Binding-site contacts:
Ligand atom O3 contacts residue GLU433 of chain 2.A at 2.6 Å (salt-bridge).
Ligand atom C3 contacts residue SER429 of chain 2.A at 3.8 Å.
Ligand atom C2 contacts residue VAL431 of chain 2.A at 4.0 Å (hydrophobic).
Ligand atom O6 contacts residue TYR404 of chain 2.A at 2.7 Å (h-bond).
Ligand atom O2 contacts residue SER429 of chain 2.A at 4.1 Å.
Ligand atom O5 contacts residue TYR404 of chain 2.A at 3.2 Å.
Ligand atom O2 contacts residue GLU433 of chain 2.A at 2.7 Å (salt-bridge).
Ligand atom C2 contacts residue LYS437 of chain 2.A at 3.4 Å.
Ligand atom O6 contacts residue GLU405 of chain 2.A at 3.1 Å (salt-bridge).
Ligand atom C5 contacts residue ASN407 of chain 2.A at 3.8 Å.
Ligand atom C2 contacts residue GLU433 of chain 2.A at 3.6 Å.
Ligand atom C2 contacts residue SER429 of chain 2.A at 3.8 Å.
Ligand atom C6 contacts residue TYR404 of chain 2.A at 3.5 Å (hydrophobic).
Ligand atom O5 contacts residue ASN407 of chain 2.A at 2.9 Å (h-bond).
Ligand atom C5 contacts residue GLN408 of chain 2.A at 4.0 Å.
Ligand atom O2 contacts residue LYS437 of chain 2.A at 2.7 Å (salt-bridge).
Ligand atom C6 contacts residue ASN407 of chain 2.A at 3.5 Å.
Ligand atom C4 contacts residue SER429 of chain 2.A at 4.1 Å.
Ligand atom O2 contacts residue ARG426 of chain 2.A at 3.5 Å.
Ligand atom O2 contacts residue VAL431 of chain 2.A at 4.1 Å.
Ligand atom O3 contacts residue ARG426 of chain 2.A at 3.2 Å.
Ligand atom C3 contacts residue GLU433 of chain 2.A at 3.2 Å.
Ligand atom O5 contacts residue VAL431 of chain 2.A at 3.9 Å.
Ligand atom O5 contacts residue LEU411 of chain 2.A at 3.9 Å.
Ligand atom C1 contacts residue ASN407 of chain 2.A at 3.9 Å.
Ligand atom O3 contacts residue SER429 of chain 2.A at 2.9 Å (h-bond).
Ligand atom C1 contacts residue GLU433 of chain 2.A at 3.6 Å.
Ligand atom C4 contacts residue TYR404 of chain 2.A at 3.8 Å (hydrophobic).
Ligand atom O6 contacts residue GLN408 of chain 2.A at 3.5 Å (h-bond).
Ligand atom C3 contacts residue LYS437 of chain 2.A at 3.7 Å.
Ligand atom C1 contacts residue TYR404 of chain 2.A at 3.7 Å (hydrophobic).
Ligand atom C1 contacts residue VAL431 of chain 2.A at 3.9 Å (hydrophobic).
Ligand atom O3 contacts residue LYS437 of chain 2.A at 3.0 Å (salt-bridge).
Ligand atom C6 contacts residue GLU405 of chain 2.A at 3.4 Å.
Ligand atom O4 contacts residue GLU433 of chain 2.A at 3.6 Å.
Ligand atom O3 contacts residue VAL431 of chain 2.A at 3.1 Å (h-bond).
Ligand atom C6 contacts residue GLN408 of chain 2.A at 3.2 Å.
Ligand atom C5 contacts residue GLU405 of chain 2.A at 4.2 Å.
Ligand atom O6 contacts residue ASN407 of chain 2.A at 2.8 Å (h-bond).
Ligand atom C4 contacts residue GLU433 of chain 2.A at 4.0 Å.

The small molecule below binds the protein below.
Small molecule (SMILES): OC[C@H]1O[C@H](O[C@H]2[C@H](O)[C@@H](O)[C@@H](O[C@H]3[C@H](O)[C@@H](O)[C@@H](O[C@H]4[C@H](O)[C@@H](O)[C@@H](O[C@H]5[C@H](O)[C@@H](O)[C@@H](O)O[C@@H]5CO)O[C@@H]4CO)O[C@@H]3CO)O[C@@H]2CO)[C@H](O)[C@@H](O)[C@@H]1O

Sequence of chain 2.A:
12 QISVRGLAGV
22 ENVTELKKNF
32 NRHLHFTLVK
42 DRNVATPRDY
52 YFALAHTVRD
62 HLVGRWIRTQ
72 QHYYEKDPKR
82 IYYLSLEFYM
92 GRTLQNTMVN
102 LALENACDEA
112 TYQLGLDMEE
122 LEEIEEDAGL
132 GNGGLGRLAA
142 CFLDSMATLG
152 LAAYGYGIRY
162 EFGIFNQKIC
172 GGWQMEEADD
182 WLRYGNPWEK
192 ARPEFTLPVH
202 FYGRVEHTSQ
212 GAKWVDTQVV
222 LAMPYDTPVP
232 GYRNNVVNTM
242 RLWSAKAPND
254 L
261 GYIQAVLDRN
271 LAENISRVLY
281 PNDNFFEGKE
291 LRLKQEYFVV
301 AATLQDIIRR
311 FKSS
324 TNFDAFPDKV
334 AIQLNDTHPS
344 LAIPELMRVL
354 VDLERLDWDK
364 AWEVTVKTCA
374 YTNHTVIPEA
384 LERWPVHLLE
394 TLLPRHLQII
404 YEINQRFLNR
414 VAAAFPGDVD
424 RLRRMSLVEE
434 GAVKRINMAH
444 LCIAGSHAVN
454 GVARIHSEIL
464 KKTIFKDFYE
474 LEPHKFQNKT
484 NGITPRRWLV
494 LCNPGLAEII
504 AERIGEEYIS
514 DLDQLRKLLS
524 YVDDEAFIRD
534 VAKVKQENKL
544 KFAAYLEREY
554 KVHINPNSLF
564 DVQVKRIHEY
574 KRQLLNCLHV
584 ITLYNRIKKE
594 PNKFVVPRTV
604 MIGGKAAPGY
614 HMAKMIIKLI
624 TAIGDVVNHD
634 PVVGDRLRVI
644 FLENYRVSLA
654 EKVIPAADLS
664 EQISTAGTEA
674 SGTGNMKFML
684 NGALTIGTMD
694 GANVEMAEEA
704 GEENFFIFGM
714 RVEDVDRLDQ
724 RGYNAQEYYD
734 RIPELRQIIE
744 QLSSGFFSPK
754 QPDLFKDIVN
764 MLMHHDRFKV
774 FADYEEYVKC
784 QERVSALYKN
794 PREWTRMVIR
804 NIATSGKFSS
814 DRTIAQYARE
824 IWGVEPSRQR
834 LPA